A small-molecule ligand and the protein it binds are described below.
Small molecule (SMILES): CC(=O)N[C@@H]1[C@@H](O)[C@H](O)[C@@H](CO)O[C@H]1O

Sequence of chain 3.C:
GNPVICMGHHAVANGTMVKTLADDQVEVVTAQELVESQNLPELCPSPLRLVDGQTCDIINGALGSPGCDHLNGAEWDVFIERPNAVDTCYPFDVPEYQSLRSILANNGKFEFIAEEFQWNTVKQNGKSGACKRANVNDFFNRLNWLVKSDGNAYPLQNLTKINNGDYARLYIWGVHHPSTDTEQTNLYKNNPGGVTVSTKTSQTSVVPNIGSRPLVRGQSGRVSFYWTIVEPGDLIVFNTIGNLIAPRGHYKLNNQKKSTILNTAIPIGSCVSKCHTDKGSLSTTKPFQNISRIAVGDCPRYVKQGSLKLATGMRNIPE

Binding-site contacts:
Ligand atom O5 contacts residue ASN294 of chain 3.C at 2.4 Å (h-bond).
Ligand atom C1 contacts residue SER41 of chain 3.C at 3.9 Å.
Ligand atom C2 contacts residue ASN294 of chain 3.C at 2.4 Å.
Ligand atom C5 contacts residue ASN294 of chain 3.C at 3.7 Å.
Ligand atom N2 contacts residue ASN294 of chain 3.C at 2.9 Å (h-bond).
Ligand atom C6 contacts residue SER41 of chain 3.C at 4.4 Å.
Ligand atom O7 contacts residue ASN294 of chain 3.C at 3.6 Å (h-bond).
Ligand atom C7 contacts residue ASN294 of chain 3.C at 3.6 Å.
Ligand atom C4 contacts residue ASN294 of chain 3.C at 4.2 Å.
Ligand atom O6 contacts residue SER41 of chain 3.C at 3.6 Å (h-bond).
Ligand atom C1 contacts residue ASN294 of chain 3.C at 1.4 Å.
Ligand atom C5 contacts residue GLY310 of chain 3.C at 4.2 Å.
Ligand atom C8 contacts residue ASN294 of chain 3.C at 4.0 Å.
Ligand atom C3 contacts residue ASN294 of chain 3.C at 3.8 Å.
Ligand atom O5 contacts residue SER41 of chain 3.C at 3.7 Å.
Ligand atom O5 contacts residue GLY310 of chain 3.C at 3.3 Å.
Ligand atom C5 contacts residue SER41 of chain 3.C at 3.9 Å.
Ligand atom O6 contacts residue GLY310 of chain 3.C at 2.6 Å (h-bond).
Ligand atom O6 contacts residue SER311 of chain 3.C at 4.5 Å.
Ligand atom C6 contacts residue GLY310 of chain 3.C at 3.7 Å.
Ligand atom C1 contacts residue GLY310 of chain 3.C at 4.0 Å.